Binding-site contacts:
Ligand atom F1 contacts residue VAL45 of chain 2.A at 3.6 Å.
Ligand atom F1 contacts residue ILE93 of chain 2.B at 3.3 Å.
Ligand atom C25 contacts residue TYR63 of chain 2.B at 3.8 Å (hydrophobic).
Ligand atom C6 contacts residue TYR63 of chain 2.B at 3.3 Å (hydrophobic).
Ligand atom C21 contacts residue TYR61 of chain 2.B at 3.6 Å (hydrophobic).
Ligand atom F1 contacts residue LEU49 of chain 2.A at 3.5 Å.
Ligand atom F2 contacts residue HIS83 of chain 2.A at 3.6 Å.
Ligand atom C9 contacts residue MET190 of chain 2.B at 3.7 Å (hydrophobic).
Ligand atom O1 contacts residue LEU49 of chain 2.A at 3.8 Å.
Ligand atom N1 contacts residue TYR63 of chain 2.B at 3.1 Å (h-bond).
Ligand atom O5 contacts residue TYR61 of chain 2.B at 3.6 Å.
Ligand atom C27 contacts residue GLN89 of chain 2.B at 3.3 Å.
Ligand atom C31 contacts residue PHE113 of chain 2.B at 3.8 Å (hydrophobic).
Ligand atom C26 contacts residue TYR61 of chain 2.B at 3.8 Å (hydrophobic).
Ligand atom C4 contacts residue ILE29 of chain 2.B at 3.5 Å (hydrophobic).
Ligand atom C25 contacts residue TYR61 of chain 2.B at 3.6 Å (hydrophobic).
Ligand atom C13 contacts residue THR80 of chain 2.A at 3.5 Å.
Ligand atom C1 contacts residue ASP27 of chain 2.B at 3.3 Å.
Ligand atom C13 contacts residue LEU115 of chain 2.B at 3.8 Å (hydrophobic).
Ligand atom C15 contacts residue HIS83 of chain 2.A at 3.7 Å.
Ligand atom O5 contacts residue TYR63 of chain 2.B at 2.8 Å (h-bond).
Ligand atom F2 contacts residue THR80 of chain 2.A at 3.5 Å.
Ligand atom C2 contacts residue ASP27 of chain 2.B at 3.7 Å.
Ligand atom C12 contacts residue LEU49 of chain 2.A at 3.5 Å (hydrophobic).
Ligand atom N3 contacts residue TYR61 of chain 2.B at 3.8 Å.
Ligand atom N1 contacts residue LEU49 of chain 2.A at 3.8 Å.
Ligand atom F2 contacts residue LEU115 of chain 2.B at 3.6 Å.
Ligand atom C2 contacts residue LEU24 of chain 2.B at 3.5 Å (hydrophobic).
Ligand atom C11 contacts residue TYR63 of chain 2.B at 3.6 Å (hydrophobic).
Ligand atom C12 contacts residue ILE93 of chain 2.B at 3.8 Å (hydrophobic).
Ligand atom C7 contacts residue TYR63 of chain 2.B at 3.7 Å (hydrophobic).
Ligand atom C24 contacts residue TYR63 of chain 2.B at 3.6 Å (hydrophobic).
Ligand atom C7 contacts residue LEU49 of chain 2.A at 3.7 Å (hydrophobic).
Ligand atom C20 contacts residue TYR61 of chain 2.B at 3.8 Å (hydrophobic).
Ligand atom F1 contacts residue TYR63 of chain 2.B at 3.5 Å.
Ligand atom C3 contacts residue ALA53 of chain 2.A at 3.7 Å (hydrophobic).
Ligand atom C1 contacts residue ARG23 of chain 2.B at 3.6 Å.
Ligand atom C11 contacts residue LEU49 of chain 2.A at 3.7 Å (hydrophobic).
Ligand atom C23 contacts residue ILE29 of chain 2.B at 3.6 Å (hydrophobic).
Ligand atom C27 contacts residue ILE91 of chain 2.B at 3.8 Å (hydrophobic).

Sequence of chain 2.B:
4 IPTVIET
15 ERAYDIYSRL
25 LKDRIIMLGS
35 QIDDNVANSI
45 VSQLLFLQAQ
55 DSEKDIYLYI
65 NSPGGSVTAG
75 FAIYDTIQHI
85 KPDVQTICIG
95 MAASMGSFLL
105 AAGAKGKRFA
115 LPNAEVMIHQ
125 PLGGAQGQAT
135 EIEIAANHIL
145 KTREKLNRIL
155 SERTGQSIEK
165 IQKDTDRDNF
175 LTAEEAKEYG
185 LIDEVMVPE

Sequence of chain 2.A:
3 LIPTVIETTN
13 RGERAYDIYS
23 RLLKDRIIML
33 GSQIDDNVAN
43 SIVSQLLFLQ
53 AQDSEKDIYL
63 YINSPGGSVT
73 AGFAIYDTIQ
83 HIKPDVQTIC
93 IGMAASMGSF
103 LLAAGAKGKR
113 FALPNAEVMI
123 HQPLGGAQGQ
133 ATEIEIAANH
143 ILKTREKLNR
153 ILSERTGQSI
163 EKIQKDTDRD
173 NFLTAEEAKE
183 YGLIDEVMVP

The small molecule below binds the protein below.
Small molecule (SMILES): CCCC/C=C/C(=O)N[C@@H](Cc1cc(F)cc(F)c1)C(=O)N[C@H]1COC(=O)[C@@H]2C[C@@H](C)CN2C(=O)[C@H](C)NC(=O)[C@@H]2CCCCN2C(=O)[C@@H]2CCCN2C1=O